Sequence of chain 1.A:
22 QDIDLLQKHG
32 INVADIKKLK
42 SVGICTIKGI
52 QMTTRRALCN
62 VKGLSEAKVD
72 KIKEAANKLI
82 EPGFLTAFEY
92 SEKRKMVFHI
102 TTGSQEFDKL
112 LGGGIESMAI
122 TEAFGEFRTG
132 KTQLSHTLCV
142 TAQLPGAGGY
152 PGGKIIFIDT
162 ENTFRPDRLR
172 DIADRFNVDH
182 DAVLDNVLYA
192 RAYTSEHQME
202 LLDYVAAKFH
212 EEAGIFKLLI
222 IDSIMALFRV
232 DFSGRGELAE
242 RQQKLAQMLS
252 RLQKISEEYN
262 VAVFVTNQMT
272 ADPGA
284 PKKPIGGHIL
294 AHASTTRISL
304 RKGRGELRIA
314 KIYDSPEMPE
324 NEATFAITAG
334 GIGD

The small molecule below binds the protein below.
Small molecule (SMILES): Nc1ncnc2c1ncn2[C@H]1C[C@H](O[P](=O)(O)OC[C@H]2O[C@@H](n3cnc4c(N)ncnc43)C[C@@H]2O[P](=O)(O)OC[C@H]2O[C@@H](n3cnc4c(N)ncnc43)C[C@@H]2O[P](=O)(O)OC[C@H]2O[C@@H](n3cnc4c(N)ncnc43)C[C@@H]2O[P](=O)(O)OC[C@H]2O[C@@H](n3cnc4c(N)ncnc43)C[C@@H]2O[P](=O)(O)OC[C@H]2O[C@@H](n3cnc4c(N)ncnc43)C[C@@H]2O)[C@@H](CO[P](=O)(O)O[C@H]2C[C@H](n3cnc4c(N)ncnc43)O[C@@H]2CO[P](=O)(O)O[C@H]2C[C@H](n3cnc4c(N)ncnc43)O[C@@H]2CO[P](=O)(O)O[C@H]2C[C@H](n3cnc4c(N)ncnc43)O[C@@H]2COP(=O)=O)O1

Sequence of chain 1.C:
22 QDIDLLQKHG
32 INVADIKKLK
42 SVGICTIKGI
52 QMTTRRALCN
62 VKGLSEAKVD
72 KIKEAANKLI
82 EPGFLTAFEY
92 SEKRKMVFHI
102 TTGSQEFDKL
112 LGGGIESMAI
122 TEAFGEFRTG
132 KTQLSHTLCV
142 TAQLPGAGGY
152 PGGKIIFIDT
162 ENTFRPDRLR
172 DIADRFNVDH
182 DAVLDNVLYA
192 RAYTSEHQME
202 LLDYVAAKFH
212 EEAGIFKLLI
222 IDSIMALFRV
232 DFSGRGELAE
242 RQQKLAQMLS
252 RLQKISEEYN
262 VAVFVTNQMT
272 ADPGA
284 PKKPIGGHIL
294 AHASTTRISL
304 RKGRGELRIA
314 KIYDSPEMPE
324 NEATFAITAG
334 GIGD

Sequence of chain 1.B:
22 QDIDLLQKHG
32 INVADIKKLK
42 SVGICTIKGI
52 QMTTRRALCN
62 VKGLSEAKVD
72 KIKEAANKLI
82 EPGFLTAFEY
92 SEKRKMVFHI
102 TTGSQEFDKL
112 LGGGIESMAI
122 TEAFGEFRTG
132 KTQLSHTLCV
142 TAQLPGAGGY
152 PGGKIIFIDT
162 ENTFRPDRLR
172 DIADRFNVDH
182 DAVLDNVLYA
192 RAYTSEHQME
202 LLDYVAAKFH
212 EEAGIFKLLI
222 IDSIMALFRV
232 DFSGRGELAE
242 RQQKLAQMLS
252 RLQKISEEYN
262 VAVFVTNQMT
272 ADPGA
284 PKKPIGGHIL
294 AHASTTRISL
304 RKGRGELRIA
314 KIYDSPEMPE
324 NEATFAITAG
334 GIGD

Binding-site contacts:
Ligand atom O4' contacts residue ARG236 of chain 1.B at 3.4 Å (salt-bridge).
Ligand atom N6 contacts residue DT2 of chain 1.D at 3.4 Å (h-bond).
Ligand atom N6 contacts residue GLY275 of chain 1.A at 3.5 Å.
Ligand atom C2 contacts residue DT2 of chain 1.D at 3.3 Å.
Ligand atom N7 contacts residue ARG236 of chain 1.C at 3.5 Å (salt-bridge).
Ligand atom N6 contacts residue DT7 of chain 1.D at 3.4 Å (h-bond).
Ligand atom N6 contacts residue DT1 of chain 1.D at 2.6 Å (h-bond).
Ligand atom N6 contacts residue GLY275 of chain 1.B at 3.6 Å.
Ligand atom C2 contacts residue DT5 of chain 1.D at 3.3 Å.
Ligand atom O5' contacts residue ARG236 of chain 1.C at 3.5 Å (salt-bridge).
Ligand atom N6 contacts residue DT4 of chain 1.D at 3.1 Å (h-bond).
Ligand atom N1 contacts residue DT8 of chain 1.D at 2.5 Å (h-bond).
Ligand atom N1 contacts residue DT2 of chain 1.D at 2.9 Å (h-bond).
Ligand atom C2 contacts residue DT9 of chain 1.D at 3.6 Å.
Ligand atom N6 contacts residue DT3 of chain 1.D at 3.3 Å (h-bond).
Ligand atom O4' contacts residue ARG236 of chain 1.C at 3.5 Å (salt-bridge).
Ligand atom C2 contacts residue DT4 of chain 1.D at 3.5 Å.
Ligand atom N1 contacts residue DT6 of chain 1.D at 3.1 Å (h-bond).
Ligand atom N1 contacts residue DT7 of chain 1.D at 3.0 Å (h-bond).
Ligand atom N1 contacts residue DT1 of chain 1.D at 2.9 Å (h-bond).
Ligand atom C2 contacts residue DT7 of chain 1.D at 3.6 Å.
Ligand atom OP2 contacts residue ARG236 of chain 1.B at 3.4 Å (salt-bridge).
Ligand atom C8 contacts residue ARG236 of chain 1.B at 3.5 Å.
Ligand atom C6 contacts residue DT8 of chain 1.D at 3.3 Å.
Ligand atom C5' contacts residue ARG236 of chain 1.B at 3.4 Å.
Ligand atom C8 contacts residue ARG236 of chain 1.C at 3.3 Å.
Ligand atom N6 contacts residue DT8 of chain 1.D at 2.5 Å (h-bond).
Ligand atom C6 contacts residue DT1 of chain 1.D at 3.2 Å.
Ligand atom C6 contacts residue DT4 of chain 1.D at 3.5 Å.
Ligand atom N1 contacts residue DT9 of chain 1.D at 3.0 Å (h-bond).
Ligand atom N1 contacts residue DT5 of chain 1.D at 2.5 Å (h-bond).
Ligand atom N1 contacts residue DT4 of chain 1.D at 3.0 Å (h-bond).
Ligand atom C2 contacts residue DT8 of chain 1.D at 3.3 Å.
Ligand atom N6 contacts residue DT5 of chain 1.D at 2.8 Å (h-bond).
Ligand atom C2 contacts residue DT3 of chain 1.D at 3.3 Å.
Ligand atom N3 contacts residue ARG236 of chain 1.C at 3.4 Å (salt-bridge).
Ligand atom N1 contacts residue DT3 of chain 1.D at 3.0 Å (h-bond).
Ligand atom N3 contacts residue ARG236 of chain 1.B at 3.5 Å (salt-bridge).
Ligand atom C6 contacts residue DT5 of chain 1.D at 3.4 Å.
Ligand atom C2 contacts residue DT6 of chain 1.D at 3.5 Å.